Sequence of chain 1.A:
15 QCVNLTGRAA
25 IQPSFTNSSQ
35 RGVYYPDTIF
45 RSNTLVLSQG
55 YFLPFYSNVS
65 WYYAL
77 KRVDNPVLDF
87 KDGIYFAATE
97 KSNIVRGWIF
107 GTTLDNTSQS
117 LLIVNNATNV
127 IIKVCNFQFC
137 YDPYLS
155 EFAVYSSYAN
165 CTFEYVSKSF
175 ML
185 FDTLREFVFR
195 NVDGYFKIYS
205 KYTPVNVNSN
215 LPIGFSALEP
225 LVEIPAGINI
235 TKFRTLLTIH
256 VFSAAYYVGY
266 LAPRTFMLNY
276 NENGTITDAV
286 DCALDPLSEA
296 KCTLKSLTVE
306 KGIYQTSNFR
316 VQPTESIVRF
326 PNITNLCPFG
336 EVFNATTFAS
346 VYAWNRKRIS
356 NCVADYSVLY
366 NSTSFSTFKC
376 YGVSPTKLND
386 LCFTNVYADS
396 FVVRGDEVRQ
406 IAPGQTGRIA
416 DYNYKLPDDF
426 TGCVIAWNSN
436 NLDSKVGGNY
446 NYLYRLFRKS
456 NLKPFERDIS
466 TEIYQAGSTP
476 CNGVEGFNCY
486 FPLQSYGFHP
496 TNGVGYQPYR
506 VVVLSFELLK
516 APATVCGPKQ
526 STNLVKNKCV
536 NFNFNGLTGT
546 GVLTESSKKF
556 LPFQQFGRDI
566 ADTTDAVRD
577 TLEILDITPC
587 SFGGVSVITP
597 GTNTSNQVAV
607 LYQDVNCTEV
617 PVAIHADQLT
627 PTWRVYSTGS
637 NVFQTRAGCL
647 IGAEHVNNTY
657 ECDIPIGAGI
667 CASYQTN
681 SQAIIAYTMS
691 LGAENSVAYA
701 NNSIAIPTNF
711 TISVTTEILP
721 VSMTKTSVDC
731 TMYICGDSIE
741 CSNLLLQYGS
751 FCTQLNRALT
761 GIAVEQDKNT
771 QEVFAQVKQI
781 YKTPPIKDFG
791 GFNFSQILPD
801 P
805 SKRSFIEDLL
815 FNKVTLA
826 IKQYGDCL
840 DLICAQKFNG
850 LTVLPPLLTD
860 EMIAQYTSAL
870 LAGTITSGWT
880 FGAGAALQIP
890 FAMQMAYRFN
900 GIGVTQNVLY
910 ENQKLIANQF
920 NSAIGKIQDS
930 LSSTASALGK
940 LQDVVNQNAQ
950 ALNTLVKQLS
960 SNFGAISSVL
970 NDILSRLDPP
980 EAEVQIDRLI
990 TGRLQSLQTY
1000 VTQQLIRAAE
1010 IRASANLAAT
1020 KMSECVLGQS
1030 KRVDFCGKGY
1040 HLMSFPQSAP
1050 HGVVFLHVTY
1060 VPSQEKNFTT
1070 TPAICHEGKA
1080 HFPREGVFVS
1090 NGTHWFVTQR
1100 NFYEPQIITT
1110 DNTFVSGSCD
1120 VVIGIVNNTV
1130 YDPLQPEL

Sequence of chain 1.B:
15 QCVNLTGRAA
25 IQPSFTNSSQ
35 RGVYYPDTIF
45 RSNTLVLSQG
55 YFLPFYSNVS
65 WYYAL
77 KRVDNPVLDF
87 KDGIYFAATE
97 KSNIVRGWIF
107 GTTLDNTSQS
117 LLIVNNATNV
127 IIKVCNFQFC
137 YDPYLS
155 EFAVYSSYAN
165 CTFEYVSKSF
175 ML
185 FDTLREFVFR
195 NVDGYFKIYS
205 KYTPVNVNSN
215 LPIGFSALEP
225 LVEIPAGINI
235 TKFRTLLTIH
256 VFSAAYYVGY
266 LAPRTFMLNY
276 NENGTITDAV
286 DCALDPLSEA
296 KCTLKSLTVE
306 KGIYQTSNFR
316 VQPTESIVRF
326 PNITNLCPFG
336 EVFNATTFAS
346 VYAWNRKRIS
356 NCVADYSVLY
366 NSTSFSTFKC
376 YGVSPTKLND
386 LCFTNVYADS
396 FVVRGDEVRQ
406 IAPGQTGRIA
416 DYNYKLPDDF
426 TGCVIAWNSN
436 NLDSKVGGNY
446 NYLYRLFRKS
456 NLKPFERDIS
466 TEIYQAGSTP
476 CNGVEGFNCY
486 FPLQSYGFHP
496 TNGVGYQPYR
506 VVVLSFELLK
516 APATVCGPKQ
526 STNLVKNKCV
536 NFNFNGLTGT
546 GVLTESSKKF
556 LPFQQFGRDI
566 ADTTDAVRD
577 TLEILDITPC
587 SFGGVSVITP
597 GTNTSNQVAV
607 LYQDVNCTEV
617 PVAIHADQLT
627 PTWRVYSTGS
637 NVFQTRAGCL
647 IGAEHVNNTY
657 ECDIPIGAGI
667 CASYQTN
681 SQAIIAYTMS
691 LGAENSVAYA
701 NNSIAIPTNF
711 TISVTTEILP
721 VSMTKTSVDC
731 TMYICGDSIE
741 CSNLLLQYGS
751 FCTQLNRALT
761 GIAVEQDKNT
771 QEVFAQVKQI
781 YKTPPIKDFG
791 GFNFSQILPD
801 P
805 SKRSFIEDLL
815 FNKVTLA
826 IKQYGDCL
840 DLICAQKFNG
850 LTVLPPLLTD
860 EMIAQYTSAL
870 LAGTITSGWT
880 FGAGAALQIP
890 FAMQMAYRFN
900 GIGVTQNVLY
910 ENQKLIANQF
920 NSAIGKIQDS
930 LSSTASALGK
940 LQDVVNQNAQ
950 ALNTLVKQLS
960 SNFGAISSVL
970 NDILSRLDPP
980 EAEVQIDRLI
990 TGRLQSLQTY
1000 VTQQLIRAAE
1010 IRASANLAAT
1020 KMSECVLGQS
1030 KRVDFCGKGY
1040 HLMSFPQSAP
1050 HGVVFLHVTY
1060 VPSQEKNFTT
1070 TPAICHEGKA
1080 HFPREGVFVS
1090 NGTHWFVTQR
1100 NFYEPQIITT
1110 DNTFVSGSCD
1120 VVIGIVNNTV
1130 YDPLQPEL

This protein binds this small molecule.
Small molecule (SMILES): CC(=O)N[C@@H]1[C@@H](O)[C@H](O)[C@@H](CO)O[C@H]1O

Binding-site contacts:
Ligand atom O5 contacts residue ASN701 of chain 1.A at 2.4 Å (h-bond).
Ligand atom C5 contacts residue ASN701 of chain 1.A at 3.7 Å.
Ligand atom C3 contacts residue ASN701 of chain 1.A at 3.8 Å.
Ligand atom C8 contacts residue GLY1123 of chain 1.A at 3.8 Å.
Ligand atom O7 contacts residue ASN701 of chain 1.A at 3.5 Å (h-bond).
Ligand atom N2 contacts residue ASN701 of chain 1.A at 2.9 Å (h-bond).
Ligand atom C8 contacts residue ASN701 of chain 1.A at 4.5 Å.
Ligand atom C1 contacts residue ASN701 of chain 1.A at 1.4 Å.
Ligand atom C2 contacts residue ASN701 of chain 1.A at 2.4 Å.
Ligand atom C4 contacts residue ASN701 of chain 1.A at 4.2 Å.
Ligand atom C7 contacts residue ASN701 of chain 1.A at 3.4 Å.
Ligand atom O5 contacts residue ASP788 of chain 1.B at 4.4 Å.